A small-molecule ligand and the protein it binds are described below.
Small molecule (SMILES): CC(=O)N[C@H]1[C@H](O[C@H]2[C@H](O)[C@@H](NC(C)=O)CO[C@@H]2CO)O[C@H](CO)[C@@H](O)[C@@H]1O

Binding-site contacts:
Ligand atom C6 contacts residue GLU105 of chain 1.B at 3.1 Å.
Ligand atom C1 contacts residue GLU105 of chain 1.B at 3.5 Å.
Ligand atom O6 contacts residue GLU105 of chain 1.B at 2.4 Å (salt-bridge).
Ligand atom C1 contacts residue ASN60 of chain 1.B at 1.4 Å.
Ligand atom O6 contacts residue ASN60 of chain 1.B at 4.4 Å.
Ligand atom C7 contacts residue ASN60 of chain 1.B at 3.4 Å.
Ligand atom C5 contacts residue ASN60 of chain 1.B at 3.7 Å.
Ligand atom N2 contacts residue ASN60 of chain 1.B at 2.9 Å (h-bond).
Ligand atom O5 contacts residue GLU105 of chain 1.B at 2.8 Å (salt-bridge).
Ligand atom C8 contacts residue SER49 of chain 1.B at 3.6 Å.
Ligand atom O5 contacts residue ASN60 of chain 1.B at 2.5 Å (h-bond).
Ligand atom C8 contacts residue ASN60 of chain 1.B at 3.5 Å.
Ligand atom O5 contacts residue THR103 of chain 1.B at 3.9 Å.
Ligand atom C4 contacts residue ASN60 of chain 1.B at 4.3 Å.
Ligand atom C3 contacts residue ASN60 of chain 1.B at 3.8 Å.
Ligand atom C2 contacts residue ASN60 of chain 1.B at 2.5 Å.
Ligand atom C5 contacts residue GLU105 of chain 1.B at 2.9 Å.
Ligand atom C4 contacts residue GLU105 of chain 1.B at 4.3 Å.
Ligand atom O7 contacts residue ASN60 of chain 1.B at 4.2 Å.

Sequence of chain 1.B:
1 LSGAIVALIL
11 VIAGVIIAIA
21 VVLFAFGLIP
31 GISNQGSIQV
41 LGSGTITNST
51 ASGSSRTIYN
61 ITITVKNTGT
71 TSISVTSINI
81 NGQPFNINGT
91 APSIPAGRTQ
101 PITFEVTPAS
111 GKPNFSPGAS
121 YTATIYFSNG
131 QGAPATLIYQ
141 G